Binding-site contacts:
Ligand atom C7 contacts residue ASN616 of chain 1.B at 3.8 Å.
Ligand atom O5 contacts residue ASN616 of chain 1.B at 2.3 Å (h-bond).
Ligand atom N2 contacts residue ASN616 of chain 1.B at 2.8 Å (h-bond).
Ligand atom C3 contacts residue ASN616 of chain 1.B at 3.7 Å.
Ligand atom C5 contacts residue ASN616 of chain 1.B at 3.6 Å.
Ligand atom O7 contacts residue ASN616 of chain 1.B at 4.4 Å.
Ligand atom C1 contacts residue ASN616 of chain 1.B at 1.4 Å.
Ligand atom C4 contacts residue ASN616 of chain 1.B at 4.2 Å.
Ligand atom C8 contacts residue GLN644 of chain 1.B at 4.2 Å.
Ligand atom C2 contacts residue ASN616 of chain 1.B at 2.4 Å.

A small-molecule ligand and the protein it binds are described below.
Small molecule (SMILES): CC(=O)N[C@@H]1[C@@H](O)[C@H](O)[C@@H](CO)O[C@H]1O

Sequence of chain 1.B:
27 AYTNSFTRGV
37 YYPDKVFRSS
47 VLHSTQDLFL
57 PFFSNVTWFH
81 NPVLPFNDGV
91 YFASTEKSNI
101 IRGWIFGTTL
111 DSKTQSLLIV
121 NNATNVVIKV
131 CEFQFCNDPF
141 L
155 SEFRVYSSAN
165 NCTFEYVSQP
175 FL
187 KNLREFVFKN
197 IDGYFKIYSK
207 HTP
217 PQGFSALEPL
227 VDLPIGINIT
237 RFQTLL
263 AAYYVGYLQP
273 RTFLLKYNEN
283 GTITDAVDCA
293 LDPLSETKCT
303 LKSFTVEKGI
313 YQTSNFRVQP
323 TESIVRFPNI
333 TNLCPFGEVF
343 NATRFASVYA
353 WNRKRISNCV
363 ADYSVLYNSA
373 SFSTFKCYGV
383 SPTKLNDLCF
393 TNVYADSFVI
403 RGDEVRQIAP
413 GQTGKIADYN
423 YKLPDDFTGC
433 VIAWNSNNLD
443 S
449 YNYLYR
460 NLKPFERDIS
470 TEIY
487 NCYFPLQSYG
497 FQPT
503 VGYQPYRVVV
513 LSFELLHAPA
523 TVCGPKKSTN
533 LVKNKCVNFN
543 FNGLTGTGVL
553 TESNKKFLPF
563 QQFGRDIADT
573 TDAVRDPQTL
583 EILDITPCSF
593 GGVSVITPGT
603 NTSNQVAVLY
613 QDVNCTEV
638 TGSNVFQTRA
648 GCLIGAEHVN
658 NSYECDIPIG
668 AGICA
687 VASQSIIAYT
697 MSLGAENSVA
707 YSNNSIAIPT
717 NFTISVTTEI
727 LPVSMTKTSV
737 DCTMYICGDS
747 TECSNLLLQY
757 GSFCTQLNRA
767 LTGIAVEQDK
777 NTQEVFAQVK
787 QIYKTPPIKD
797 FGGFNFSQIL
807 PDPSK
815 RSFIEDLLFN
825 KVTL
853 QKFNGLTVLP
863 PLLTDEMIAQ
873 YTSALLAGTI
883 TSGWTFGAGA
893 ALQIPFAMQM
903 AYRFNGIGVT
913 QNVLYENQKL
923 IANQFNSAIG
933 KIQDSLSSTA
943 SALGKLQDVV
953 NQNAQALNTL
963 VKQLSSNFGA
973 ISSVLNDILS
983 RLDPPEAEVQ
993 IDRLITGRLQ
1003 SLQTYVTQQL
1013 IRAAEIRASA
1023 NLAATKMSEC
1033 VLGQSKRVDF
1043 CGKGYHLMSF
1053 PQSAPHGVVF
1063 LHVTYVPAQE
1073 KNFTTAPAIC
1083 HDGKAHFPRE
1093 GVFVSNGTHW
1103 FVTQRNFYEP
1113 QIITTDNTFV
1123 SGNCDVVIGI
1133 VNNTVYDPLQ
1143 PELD